The small molecule below binds the protein below.
Small molecule (SMILES): CC(=O)N[C@H]1[C@H](O[C@H]2[C@H](O)[C@@H](NC(C)=O)CO[C@@H]2CO)O[C@H](CO)[C@@H](O[C@@H]2O[C@H](CO)[C@@H](O)[C@H](O)[C@@H]2O)[C@@H]1O

Binding-site contacts:
Ligand atom O5 contacts residue ASN256 of chain 1.A at 2.4 Å (h-bond).
Ligand atom C7 contacts residue ASN256 of chain 1.A at 4.2 Å.
Ligand atom C2 contacts residue ASN256 of chain 1.A at 2.5 Å.
Ligand atom C1 contacts residue ASN256 of chain 1.A at 1.4 Å.
Ligand atom N2 contacts residue ASN256 of chain 1.A at 2.9 Å (h-bond).
Ligand atom C3 contacts residue ASN256 of chain 1.A at 3.8 Å.
Ligand atom C5 contacts residue ASN256 of chain 1.A at 3.6 Å.
Ligand atom C4 contacts residue ASN256 of chain 1.A at 4.3 Å.
Ligand atom O6 contacts residue TYR259 of chain 1.A at 3.5 Å.

Sequence of chain 1.A:
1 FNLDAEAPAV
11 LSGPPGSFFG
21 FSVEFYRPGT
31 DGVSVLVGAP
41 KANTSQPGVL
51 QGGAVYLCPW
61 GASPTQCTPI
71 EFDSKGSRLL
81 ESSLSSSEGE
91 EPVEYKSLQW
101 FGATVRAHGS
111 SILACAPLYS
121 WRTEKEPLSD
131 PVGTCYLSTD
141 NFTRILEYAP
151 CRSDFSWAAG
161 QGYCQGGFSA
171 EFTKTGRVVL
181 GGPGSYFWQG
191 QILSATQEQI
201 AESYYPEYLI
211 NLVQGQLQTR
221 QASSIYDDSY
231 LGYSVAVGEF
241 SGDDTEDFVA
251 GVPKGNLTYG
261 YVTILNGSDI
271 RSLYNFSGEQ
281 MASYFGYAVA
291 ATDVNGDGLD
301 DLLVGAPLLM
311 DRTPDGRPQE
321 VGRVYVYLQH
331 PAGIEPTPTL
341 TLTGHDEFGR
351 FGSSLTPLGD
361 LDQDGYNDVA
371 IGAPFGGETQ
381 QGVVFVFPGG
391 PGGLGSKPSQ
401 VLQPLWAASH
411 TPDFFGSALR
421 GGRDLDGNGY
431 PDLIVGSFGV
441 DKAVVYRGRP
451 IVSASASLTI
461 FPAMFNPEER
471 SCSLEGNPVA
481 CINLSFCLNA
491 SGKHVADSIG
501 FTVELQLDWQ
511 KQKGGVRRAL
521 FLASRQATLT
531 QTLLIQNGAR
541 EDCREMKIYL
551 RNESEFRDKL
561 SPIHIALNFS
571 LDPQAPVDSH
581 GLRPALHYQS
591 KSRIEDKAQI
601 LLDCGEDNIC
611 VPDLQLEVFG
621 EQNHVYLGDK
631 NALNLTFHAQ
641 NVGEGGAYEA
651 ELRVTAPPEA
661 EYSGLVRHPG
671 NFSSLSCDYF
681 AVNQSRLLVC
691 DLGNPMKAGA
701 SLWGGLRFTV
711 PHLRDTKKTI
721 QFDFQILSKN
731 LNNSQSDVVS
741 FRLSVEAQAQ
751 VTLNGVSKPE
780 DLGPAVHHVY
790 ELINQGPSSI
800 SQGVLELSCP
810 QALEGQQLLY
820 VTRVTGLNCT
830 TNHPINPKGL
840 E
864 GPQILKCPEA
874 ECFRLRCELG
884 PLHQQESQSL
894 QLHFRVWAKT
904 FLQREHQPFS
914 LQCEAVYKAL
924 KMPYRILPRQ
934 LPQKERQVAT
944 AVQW